Binding-site contacts:
Ligand atom O1 contacts residue ASN13 of chain 1.A at 3.7 Å.
Ligand atom O4 contacts residue ARG345 of chain 1.A at 3.4 Å (salt-bridge).
Ligand atom C1 contacts residue TYR156 of chain 1.A at 3.6 Å (hydrophobic).
Ligand atom C1 contacts residue LYS16 of chain 1.A at 3.8 Å.
Ligand atom C3 contacts residue ASP66 of chain 1.A at 3.5 Å.
Ligand atom O3 contacts residue ALA64 of chain 1.A at 3.2 Å.
Ligand atom O2 contacts residue TRP63 of chain 1.A at 3.2 Å (h-bond).
Ligand atom C2 contacts residue GLU112 of chain 1.A at 3.4 Å.
Ligand atom O5 contacts residue TYR156 of chain 1.A at 3.3 Å.
Ligand atom O3 contacts residue ARG67 of chain 1.A at 2.9 Å (salt-bridge).
Ligand atom C1 contacts residue TRP231 of chain 1.A at 3.8 Å (hydrophobic).
Ligand atom O5 contacts residue ASP15 of chain 1.A at 4.0 Å.
Ligand atom O6 contacts residue TYR156 of chain 1.A at 3.0 Å (h-bond).
Ligand atom O3 contacts residue GLU112 of chain 1.A at 3.6 Å.
Ligand atom C6 contacts residue TRP341 of chain 1.A at 3.7 Å (hydrophobic).
Ligand atom C6 contacts residue PRO155 of chain 1.A at 3.8 Å (hydrophobic).
Ligand atom O3 contacts residue TRP341 of chain 1.A at 3.8 Å.
Ligand atom C5 contacts residue GLU154 of chain 1.A at 4.0 Å.
Ligand atom C6 contacts residue TYR156 of chain 1.A at 3.7 Å (hydrophobic).
Ligand atom C6 contacts residue GLU154 of chain 1.A at 3.3 Å.
Ligand atom C4 contacts residue TRP341 of chain 1.A at 3.5 Å (hydrophobic).
Ligand atom O6 contacts residue PRO155 of chain 1.A at 3.2 Å.
Ligand atom O1 contacts residue ASP15 of chain 1.A at 2.7 Å (salt-bridge).
Ligand atom O4 contacts residue ARG67 of chain 1.A at 2.8 Å (salt-bridge).
Ligand atom C2 contacts residue ASP66 of chain 1.A at 3.4 Å.
Ligand atom C3 contacts residue ARG67 of chain 1.A at 4.0 Å.
Ligand atom C6 contacts residue ARG345 of chain 1.A at 4.0 Å.
Ligand atom O1 contacts residue LYS16 of chain 1.A at 3.4 Å (salt-bridge).
Ligand atom C1 contacts residue ASP15 of chain 1.A at 3.6 Å.
Ligand atom O3 contacts residue TRP63 of chain 1.A at 3.5 Å (h-bond).
Ligand atom O3 contacts residue ASP66 of chain 1.A at 2.5 Å (salt-bridge).
Ligand atom O6 contacts residue PHE157 of chain 1.A at 4.0 Å.
Ligand atom O2 contacts residue ALA64 of chain 1.A at 3.5 Å.
Ligand atom C4 contacts residue ARG67 of chain 1.A at 3.7 Å.
Ligand atom C2 contacts residue LYS16 of chain 1.A at 3.7 Å.
Ligand atom C3 contacts residue TRP63 of chain 1.A at 3.7 Å (hydrophobic).
Ligand atom O6 contacts residue GLU154 of chain 1.A at 2.5 Å (salt-bridge).
Ligand atom O2 contacts residue LYS16 of chain 1.A at 2.6 Å (salt-bridge).
Ligand atom O2 contacts residue GLU112 of chain 1.A at 2.8 Å (salt-bridge).
Ligand atom O2 contacts residue ASP66 of chain 1.A at 2.7 Å (salt-bridge).

Sequence of chain 1.A:
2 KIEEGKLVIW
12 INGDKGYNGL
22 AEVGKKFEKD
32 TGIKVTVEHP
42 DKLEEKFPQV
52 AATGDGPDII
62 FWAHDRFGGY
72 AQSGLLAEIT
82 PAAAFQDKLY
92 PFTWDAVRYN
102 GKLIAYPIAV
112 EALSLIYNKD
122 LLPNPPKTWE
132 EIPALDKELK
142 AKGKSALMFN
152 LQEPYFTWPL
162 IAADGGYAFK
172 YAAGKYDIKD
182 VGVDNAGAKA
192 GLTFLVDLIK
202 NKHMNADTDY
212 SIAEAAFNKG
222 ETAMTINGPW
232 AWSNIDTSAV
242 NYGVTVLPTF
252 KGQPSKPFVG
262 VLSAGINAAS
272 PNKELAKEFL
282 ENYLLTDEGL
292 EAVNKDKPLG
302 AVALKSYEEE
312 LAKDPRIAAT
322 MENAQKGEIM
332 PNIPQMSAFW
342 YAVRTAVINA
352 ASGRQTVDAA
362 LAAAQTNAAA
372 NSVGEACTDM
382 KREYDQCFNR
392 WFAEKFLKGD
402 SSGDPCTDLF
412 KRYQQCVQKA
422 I

The small molecule below binds the protein below.
Small molecule (SMILES): OC[C@H]1O[C@H](O[C@H]2[C@H](O)[C@@H](O)[C@@H](O)O[C@@H]2CO)[C@H](O)[C@@H](O)[C@@H]1O